Binding-site contacts:
Ligand atom O3 contacts residue ALA4 of chain 1.B at 3.0 Å.
Ligand atom N7 contacts residue GLN69 of chain 1.B at 3.6 Å (h-bond).
Ligand atom C4' contacts residue HIS119 of chain 1.B at 3.4 Å.
Ligand atom O4' contacts residue HIS119 of chain 1.B at 2.7 Å.
Ligand atom N6 contacts residue ASN71 of chain 1.B at 2.4 Å (h-bond).
Ligand atom O1B contacts residue HIS119 of chain 1.B at 3.0 Å.
Ligand atom O5' contacts residue VAL118 of chain 1.B at 3.5 Å (h-bond).
Ligand atom O3B contacts residue HIS119 of chain 1.B at 2.6 Å (h-bond).
Ligand atom C5' contacts residue VAL118 of chain 1.B at 3.0 Å (hydrophobic).
Ligand atom N7 contacts residue ASN71 of chain 1.B at 3.3 Å (h-bond).
Ligand atom O1B contacts residue PHE120 of chain 1.B at 2.8 Å (h-bond).
Ligand atom C5' contacts residue HIS119 of chain 1.B at 3.3 Å.
Ligand atom N6 contacts residue CYS65 of chain 1.B at 3.2 Å (h-bond).
Ligand atom O1A contacts residue LYS7 of chain 1.B at 3.0 Å (salt-bridge).
Ligand atom N3 contacts residue HIS119 of chain 1.B at 3.2 Å.
Ligand atom N6 contacts residue GLN69 of chain 1.B at 2.9 Å (h-bond).
Ligand atom O3A contacts residue HIS119 of chain 1.B at 3.6 Å.
Ligand atom O1A contacts residue GLN11 of chain 1.B at 2.8 Å (h-bond).
Ligand atom PA contacts residue LYS7 of chain 1.B at 3.0 Å.
Ligand atom C6 contacts residue ASN71 of chain 1.B at 3.6 Å.
Ligand atom O1 contacts residue ALA4 of chain 1.B at 3.1 Å.
Ligand atom O5' contacts residue LYS7 of chain 1.B at 2.8 Å (salt-bridge).
Ligand atom PB contacts residue HIS12 of chain 1.B at 3.5 Å.
Ligand atom C6 contacts residue ALA109 of chain 1.B at 3.5 Å (hydrophobic).
Ligand atom O2B contacts residue LYS41 of chain 1.B at 3.6 Å (salt-bridge).
Ligand atom O2A contacts residue LYS7 of chain 1.B at 3.3 Å (salt-bridge).
Ligand atom C2 contacts residue ASN67 of chain 1.B at 3.4 Å.
Ligand atom C5 contacts residue ALA109 of chain 1.B at 3.5 Å (hydrophobic).
Ligand atom O3B contacts residue PHE120 of chain 1.B at 3.5 Å (h-bond).
Ligand atom O2B contacts residue GLN11 of chain 1.B at 3.1 Å (h-bond).
Ligand atom C2 contacts residue HIS119 of chain 1.B at 3.3 Å.
Ligand atom C4' contacts residue VAL118 of chain 1.B at 2.7 Å (hydrophobic).
Ligand atom P contacts residue ALA4 of chain 1.B at 3.5 Å.
Ligand atom PB contacts residue HIS119 of chain 1.B at 3.6 Å.
Ligand atom O3 contacts residue LYS7 of chain 1.B at 2.7 Å (salt-bridge).
Ligand atom C6 contacts residue GLN69 of chain 1.B at 3.6 Å.
Ligand atom O2B contacts residue HIS12 of chain 1.B at 2.7 Å (h-bond).
Ligand atom O4' contacts residue VAL118 of chain 1.B at 3.0 Å (h-bond).
Ligand atom N1 contacts residue ASN67 of chain 1.B at 3.2 Å (h-bond).
Ligand atom O1B contacts residue HIS12 of chain 1.B at 3.3 Å (h-bond).

The small molecule below binds the protein below.
Small molecule (SMILES): Nc1ncnc2c1ncn2[C@@H]1O[C@H](CO[P](=O)(O)OP(=O)(O)O)[C@@H](OP(=O)(O)O)[C@H]1O

Sequence of chain 1.B:
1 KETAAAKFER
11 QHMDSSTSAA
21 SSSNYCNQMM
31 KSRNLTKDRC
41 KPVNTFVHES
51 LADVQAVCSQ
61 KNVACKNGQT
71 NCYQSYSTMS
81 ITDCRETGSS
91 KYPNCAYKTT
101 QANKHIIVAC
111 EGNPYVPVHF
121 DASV